The protein below binds the small molecule below.
Small molecule (SMILES): OC[C@H]1O[C@@H](O)[C@@H](O)[C@@H](O)[C@@H]1O

Sequence of chain 23.D:
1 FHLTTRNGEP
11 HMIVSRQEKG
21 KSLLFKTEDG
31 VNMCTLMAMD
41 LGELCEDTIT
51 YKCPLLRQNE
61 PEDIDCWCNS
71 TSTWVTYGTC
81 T

Binding-site contacts:
Ligand atom O2 contacts residue HIS2 of chain 23.D at 3.4 Å (h-bond).
Ligand atom O2 contacts residue NAG1 of chain 23.T at 3.4 Å (h-bond).
Ligand atom O2 contacts residue BMA1 of chain 23.V at 3.0 Å (h-bond).
Ligand atom C2 contacts residue NAG1 of chain 23.T at 2.9 Å.
Ligand atom C2 contacts residue BMA1 of chain 23.V at 3.2 Å.
Ligand atom C3 contacts residue NAG1 of chain 23.T at 4.1 Å.
Ligand atom C4 contacts residue BMA1 of chain 23.V at 3.6 Å.
Ligand atom O5 contacts residue NAG1 of chain 23.T at 2.5 Å (h-bond).
Ligand atom C3 contacts residue BMA1 of chain 23.V at 2.5 Å.
Ligand atom C2 contacts residue HIS2 of chain 23.D at 4.5 Å.
Ligand atom O6 contacts residue NAG1 of chain 23.T at 4.5 Å.
Ligand atom O4 contacts residue BMA1 of chain 23.V at 4.0 Å.
Ligand atom O3 contacts residue BMA1 of chain 23.V at 1.1 Å.
Ligand atom C1 contacts residue NAG1 of chain 23.T at 1.7 Å.
Ligand atom C5 contacts residue NAG1 of chain 23.T at 3.8 Å.